Sequence of chain 1.RA:
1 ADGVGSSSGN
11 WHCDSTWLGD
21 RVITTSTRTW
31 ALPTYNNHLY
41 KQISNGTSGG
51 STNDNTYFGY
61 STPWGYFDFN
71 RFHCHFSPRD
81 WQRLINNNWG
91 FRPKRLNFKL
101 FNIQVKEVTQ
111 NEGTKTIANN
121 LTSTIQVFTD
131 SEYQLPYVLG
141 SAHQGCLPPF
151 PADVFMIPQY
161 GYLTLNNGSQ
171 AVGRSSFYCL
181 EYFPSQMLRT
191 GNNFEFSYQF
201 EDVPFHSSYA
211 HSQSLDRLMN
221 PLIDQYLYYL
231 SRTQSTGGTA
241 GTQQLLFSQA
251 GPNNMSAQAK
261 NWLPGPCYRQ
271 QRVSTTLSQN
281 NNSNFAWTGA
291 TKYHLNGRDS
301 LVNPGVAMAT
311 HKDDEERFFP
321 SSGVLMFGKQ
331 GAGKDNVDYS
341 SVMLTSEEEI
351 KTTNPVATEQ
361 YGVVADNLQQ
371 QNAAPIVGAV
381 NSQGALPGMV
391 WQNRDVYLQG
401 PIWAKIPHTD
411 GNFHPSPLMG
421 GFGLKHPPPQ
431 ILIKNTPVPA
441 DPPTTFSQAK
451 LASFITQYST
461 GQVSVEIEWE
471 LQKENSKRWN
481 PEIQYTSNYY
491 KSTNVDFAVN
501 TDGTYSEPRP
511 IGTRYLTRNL

Binding-site contacts:
Ligand atom C1' contacts residue ARG92 of chain 1.RA at 4.4 Å.
Ligand atom C4 contacts residue ARG92 of chain 1.RA at 4.4 Å.
Ligand atom O4' contacts residue VAL203 of chain 1.RA at 3.6 Å.
Ligand atom C1' contacts residue VAL203 of chain 1.RA at 4.1 Å (hydrophobic).
Ligand atom O4' contacts residue PRO204 of chain 1.RA at 3.6 Å (h-bond).
Ligand atom C5 contacts residue PHE205 of chain 1.RA at 4.2 Å (hydrophobic).
Ligand atom C4' contacts residue VAL203 of chain 1.RA at 4.2 Å (hydrophobic).
Ligand atom C6 contacts residue PHE205 of chain 1.RA at 4.4 Å (hydrophobic).
Ligand atom O5' contacts residue ASP202 of chain 1.RA at 4.4 Å.
Ligand atom O3' contacts residue DA1 of chain 1.RE at 1.6 Å.
Ligand atom C2 contacts residue ARG92 of chain 1.RA at 4.3 Å.
Ligand atom C2' contacts residue PRO204 of chain 1.RA at 4.3 Å (hydrophobic).
Ligand atom C5' contacts residue ASP202 of chain 1.RA at 4.0 Å.
Ligand atom C3' contacts residue DA1 of chain 1.RE at 2.6 Å.
Ligand atom C2' contacts residue DA1 of chain 1.RE at 3.3 Å.
Ligand atom C4' contacts residue PRO204 of chain 1.RA at 3.6 Å (hydrophobic).
Ligand atom C4' contacts residue DA1 of chain 1.RE at 3.9 Å.
Ligand atom C5' contacts residue PRO204 of chain 1.RA at 4.3 Å (hydrophobic).
Ligand atom C5 contacts residue ARG92 of chain 1.RA at 4.3 Å.
Ligand atom C1' contacts residue PRO204 of chain 1.RA at 3.7 Å (hydrophobic).
Ligand atom C6 contacts residue ARG92 of chain 1.RA at 4.0 Å.
Ligand atom N1 contacts residue ARG92 of chain 1.RA at 4.0 Å.
Ligand atom O4' contacts residue ARG92 of chain 1.RA at 4.2 Å.

This small molecule binds to this protein.
Small molecule (SMILES): Nc1ccn([C@H]2C[C@H](O)[C@@H](COP(=O)(O)O)O2)c(=O)n1